This protein binds this small molecule.
Small molecule (SMILES): Nc1nc(=O)c2ncn([C@@H]3O[C@H](CO)[C@@H](O[P](=O)(O)OC[C@H]4O[C@@H](n5ccc(=O)[nH]c5=O)[C@H](O)[C@@H]4O[P](=O)(O)OC[C@H]4O[C@@H](n5ccc(=O)[nH]c5=O)[C@H](O)[C@@H]4O[P](=O)(O)OC[C@H]4O[C@@H](n5ccc(=O)[nH]c5=O)[C@H](O)[C@@H]4O[P](=O)(O)OC[C@H]4O[C@@H](n5ccc(=O)[nH]c5=O)[C@H](O)[C@@H]4O[P](=O)(O)OC[C@H]4O[C@@H](n5ccc(=O)[nH]c5=O)[C@H](O)[C@@H]4O)[C@H]3O)c2[nH]1

Sequence of chain 37.B:
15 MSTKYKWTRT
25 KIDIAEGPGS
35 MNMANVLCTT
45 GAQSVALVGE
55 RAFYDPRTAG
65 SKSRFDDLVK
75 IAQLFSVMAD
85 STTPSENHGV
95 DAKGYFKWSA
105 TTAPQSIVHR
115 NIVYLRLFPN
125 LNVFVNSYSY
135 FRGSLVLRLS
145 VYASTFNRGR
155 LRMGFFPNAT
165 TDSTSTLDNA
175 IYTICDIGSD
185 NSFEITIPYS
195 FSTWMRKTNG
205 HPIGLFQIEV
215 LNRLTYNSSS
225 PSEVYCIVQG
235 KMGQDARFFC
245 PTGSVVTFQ

Sequence of chain 39.B:
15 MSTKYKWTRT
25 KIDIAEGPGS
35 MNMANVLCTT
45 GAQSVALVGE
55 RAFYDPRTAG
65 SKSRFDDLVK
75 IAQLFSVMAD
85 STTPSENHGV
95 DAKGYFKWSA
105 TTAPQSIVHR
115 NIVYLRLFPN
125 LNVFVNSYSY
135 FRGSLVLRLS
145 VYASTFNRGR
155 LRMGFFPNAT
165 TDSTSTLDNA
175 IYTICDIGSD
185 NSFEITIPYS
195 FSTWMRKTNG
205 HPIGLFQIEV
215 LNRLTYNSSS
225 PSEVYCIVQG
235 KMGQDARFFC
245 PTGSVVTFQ

Sequence of chain 39.A:
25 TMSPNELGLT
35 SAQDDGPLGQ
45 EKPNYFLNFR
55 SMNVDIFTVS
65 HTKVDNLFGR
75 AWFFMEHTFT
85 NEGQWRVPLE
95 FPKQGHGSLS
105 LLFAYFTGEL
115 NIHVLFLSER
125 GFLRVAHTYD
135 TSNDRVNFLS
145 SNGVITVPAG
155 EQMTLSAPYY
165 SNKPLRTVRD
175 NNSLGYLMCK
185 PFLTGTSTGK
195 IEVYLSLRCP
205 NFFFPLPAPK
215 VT

Sequence of chain 36.B:
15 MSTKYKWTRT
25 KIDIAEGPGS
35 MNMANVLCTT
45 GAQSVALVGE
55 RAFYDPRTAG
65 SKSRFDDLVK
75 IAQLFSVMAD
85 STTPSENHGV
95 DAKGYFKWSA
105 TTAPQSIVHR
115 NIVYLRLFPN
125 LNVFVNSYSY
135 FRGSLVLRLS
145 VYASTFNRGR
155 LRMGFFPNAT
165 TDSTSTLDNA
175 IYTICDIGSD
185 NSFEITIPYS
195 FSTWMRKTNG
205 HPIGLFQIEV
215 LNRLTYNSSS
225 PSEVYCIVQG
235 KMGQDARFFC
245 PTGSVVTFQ

Binding-site contacts:
Ligand atom C1' contacts residue TRP21 of chain 37.B at 3.7 Å (hydrophobic).
Ligand atom OP2 contacts residue ARG202 of chain 39.A at 2.5 Å (salt-bridge).
Ligand atom C6 contacts residue TYR58 of chain 39.B at 3.5 Å (hydrophobic).
Ligand atom O4 contacts residue ARG68 of chain 39.B at 3.7 Å.
Ligand atom C4 contacts residue TRP21 of chain 37.B at 3.7 Å (hydrophobic).
Ligand atom C2' contacts residue ARG55 of chain 39.B at 3.6 Å.
Ligand atom OP1 contacts residue LYS18 of chain 36.B at 3.3 Å (salt-bridge).
Ligand atom C4 contacts residue ARG68 of chain 39.B at 3.7 Å.
Ligand atom P contacts residue TYR19 of chain 36.B at 3.7 Å.
Ligand atom O2' contacts residue THR17 of chain 37.B at 3.3 Å (h-bond).
Ligand atom O2' contacts residue TYR19 of chain 36.B at 3.4 Å.
Ligand atom C1' contacts residue ARG55 of chain 39.B at 3.4 Å.
Ligand atom OP1 contacts residue TYR19 of chain 36.B at 3.1 Å (h-bond).
Ligand atom P contacts residue ARG202 of chain 39.A at 3.8 Å.
Ligand atom O4 contacts residue ASN205 of chain 39.A at 3.4 Å (h-bond).
Ligand atom N1 contacts residue TRP21 of chain 37.B at 3.5 Å.
Ligand atom OP2 contacts residue THR17 of chain 37.B at 3.2 Å.
Ligand atom N1 contacts residue TYR58 of chain 39.B at 3.6 Å.
Ligand atom N3 contacts residue TRP21 of chain 37.B at 3.8 Å.
Ligand atom C6 contacts residue TRP21 of chain 37.B at 3.3 Å (hydrophobic).
Ligand atom N1 contacts residue ALA56 of chain 39.B at 3.2 Å (h-bond).
Ligand atom O4' contacts residue CYS203 of chain 39.A at 3.5 Å (h-bond).
Ligand atom O2 contacts residue ARG55 of chain 39.B at 3.2 Å (salt-bridge).
Ligand atom C2 contacts residue ALA56 of chain 39.B at 3.7 Å (hydrophobic).
Ligand atom C2 contacts residue TRP21 of chain 37.B at 3.8 Å (hydrophobic).
Ligand atom OP2 contacts residue MET15 of chain 37.B at 3.5 Å.
Ligand atom N2 contacts residue ALA56 of chain 39.B at 3.3 Å (h-bond).
Ligand atom O6 contacts residue TYR58 of chain 39.B at 3.0 Å (h-bond).
Ligand atom C5' contacts residue ARG202 of chain 39.A at 3.0 Å.
Ligand atom O2' contacts residue ARG55 of chain 39.B at 2.7 Å (salt-bridge).
Ligand atom O3' contacts residue ARG55 of chain 39.B at 3.6 Å.
Ligand atom O3' contacts residue TYR19 of chain 36.B at 3.0 Å (h-bond).
Ligand atom O4 contacts residue TRP21 of chain 37.B at 3.6 Å.
Ligand atom O2 contacts residue TYR58 of chain 39.B at 3.8 Å.
Ligand atom O4' contacts residue TRP21 of chain 37.B at 3.6 Å.
Ligand atom N3 contacts residue ARG55 of chain 39.B at 3.5 Å (salt-bridge).
Ligand atom N2 contacts residue THR17 of chain 37.B at 3.8 Å.
Ligand atom C5 contacts residue TRP21 of chain 37.B at 3.4 Å (hydrophobic).
Ligand atom N2 contacts residue ARG55 of chain 39.B at 3.7 Å.
Ligand atom N3 contacts residue ASN205 of chain 39.A at 3.7 Å.